This small molecule binds to this protein.
Small molecule (SMILES): OC[C@H]1O[C@H](O)[C@H](O)[C@@H](O)[C@H]1O

Binding-site contacts:
Ligand atom C5 contacts residue GLY346 of chain 1.A at 4.2 Å.
Ligand atom O3 contacts residue ASP46 of chain 1.A at 2.5 Å (salt-bridge).
Ligand atom C4 contacts residue ASP46 of chain 1.A at 3.4 Å.
Ligand atom O4 contacts residue ASP46 of chain 1.A at 2.6 Å (salt-bridge).
Ligand atom C3 contacts residue TYR236 of chain 1.A at 3.8 Å (hydrophobic).
Ligand atom C4 contacts residue MET185 of chain 1.A at 3.9 Å (hydrophobic).
Ligand atom O3 contacts residue TYR236 of chain 1.A at 3.5 Å (h-bond).
Ligand atom O3 contacts residue GLY183 of chain 1.A at 3.1 Å (h-bond).
Ligand atom C2 contacts residue ASP186 of chain 1.A at 3.6 Å.
Ligand atom O4 contacts residue GLY183 of chain 1.A at 4.3 Å.
Ligand atom C3 contacts residue MET185 of chain 1.A at 4.3 Å (hydrophobic).
Ligand atom O1 contacts residue ASP186 of chain 1.A at 3.1 Å (salt-bridge).
Ligand atom C2 contacts residue TYR236 of chain 1.A at 3.4 Å (hydrophobic).
Ligand atom O4 contacts residue TYR47 of chain 1.A at 3.6 Å.
Ligand atom C5 contacts residue GLU43 of chain 1.A at 4.0 Å.
Ligand atom O6 contacts residue MET185 of chain 1.A at 3.7 Å.
Ligand atom O5 contacts residue GLY345 of chain 1.A at 4.0 Å.
Ligand atom C5 contacts residue MET185 of chain 1.A at 4.1 Å (hydrophobic).
Ligand atom C3 contacts residue ASP46 of chain 1.A at 3.2 Å.
Ligand atom O6 contacts residue GLU43 of chain 1.A at 2.7 Å (salt-bridge).
Ligand atom C4 contacts residue TYR236 of chain 1.A at 3.6 Å (hydrophobic).
Ligand atom O3 contacts residue CYS182 of chain 1.A at 3.8 Å.
Ligand atom C3 contacts residue ASP186 of chain 1.A at 3.8 Å.
Ligand atom O2 contacts residue ASP186 of chain 1.A at 2.7 Å (salt-bridge).
Ligand atom O5 contacts residue TYR236 of chain 1.A at 3.5 Å.
Ligand atom O2 contacts residue CYS182 of chain 1.A at 3.7 Å.
Ligand atom C2 contacts residue CYS182 of chain 1.A at 4.0 Å (hydrophobic).
Ligand atom C6 contacts residue HIS44 of chain 1.A at 3.4 Å.
Ligand atom O6 contacts residue HIS44 of chain 1.A at 2.7 Å (h-bond).
Ligand atom O4 contacts residue TYR236 of chain 1.A at 2.6 Å (h-bond).
Ligand atom C1 contacts residue ASP186 of chain 1.A at 4.1 Å.
Ligand atom C1 contacts residue TYR236 of chain 1.A at 3.8 Å (hydrophobic).
Ligand atom C6 contacts residue GLY345 of chain 1.A at 3.8 Å.
Ligand atom O1 contacts residue ARG37 of chain 1.A at 3.1 Å (salt-bridge).
Ligand atom C1 contacts residue GLY346 of chain 1.A at 4.0 Å.
Ligand atom C6 contacts residue GLU43 of chain 1.A at 3.3 Å.
Ligand atom O5 contacts residue GLY346 of chain 1.A at 3.5 Å.
Ligand atom C5 contacts residue GLY345 of chain 1.A at 4.2 Å.
Ligand atom O6 contacts residue GLY42 of chain 1.A at 4.3 Å.
Ligand atom O1 contacts residue GLY346 of chain 1.A at 4.0 Å.

Sequence of chain 1.A:
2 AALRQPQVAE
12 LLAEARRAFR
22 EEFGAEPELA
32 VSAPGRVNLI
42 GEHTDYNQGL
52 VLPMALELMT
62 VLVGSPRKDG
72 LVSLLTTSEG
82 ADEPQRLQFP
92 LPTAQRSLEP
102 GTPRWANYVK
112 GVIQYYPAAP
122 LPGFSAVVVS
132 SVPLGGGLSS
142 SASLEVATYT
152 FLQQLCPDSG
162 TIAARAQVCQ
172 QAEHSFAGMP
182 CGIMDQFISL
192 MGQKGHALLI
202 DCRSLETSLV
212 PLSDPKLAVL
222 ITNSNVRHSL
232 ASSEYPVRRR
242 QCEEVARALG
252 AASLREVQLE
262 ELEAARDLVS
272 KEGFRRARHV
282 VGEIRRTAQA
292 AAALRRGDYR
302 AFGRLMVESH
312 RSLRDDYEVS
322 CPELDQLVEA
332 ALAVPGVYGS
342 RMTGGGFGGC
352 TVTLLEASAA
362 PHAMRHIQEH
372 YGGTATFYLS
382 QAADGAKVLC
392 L